The protein below binds the small molecule below.
Small molecule (SMILES): O=C(CCCC[C@@H]1SC[C@@H]2NC(=O)N[C@@H]21)NCCN(Cc1ccccn1)Cc1ccccn1

Sequence of chain 1.A:
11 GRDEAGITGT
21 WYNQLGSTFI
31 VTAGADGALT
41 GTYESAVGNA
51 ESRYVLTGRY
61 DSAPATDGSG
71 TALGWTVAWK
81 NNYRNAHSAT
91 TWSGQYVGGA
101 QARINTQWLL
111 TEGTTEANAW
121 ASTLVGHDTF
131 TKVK

Sequence of chain 3.A:
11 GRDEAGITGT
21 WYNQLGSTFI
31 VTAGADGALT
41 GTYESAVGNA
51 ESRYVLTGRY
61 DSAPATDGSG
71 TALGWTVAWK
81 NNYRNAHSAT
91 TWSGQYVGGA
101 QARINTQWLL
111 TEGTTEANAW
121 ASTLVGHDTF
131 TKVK

Binding-site contacts:
Ligand atom N2 contacts residue VAL47 of chain 1.A at 3.6 Å.
Ligand atom C7 contacts residue TRP108 of chain 1.A at 3.4 Å (hydrophobic).
Ligand atom C14 contacts residue LEU110 of chain 1.A at 3.5 Å (hydrophobic).
Ligand atom S1 contacts residue THR90 of chain 1.A at 3.4 Å (h-bond).
Ligand atom N1 contacts residue ASP128 of chain 1.A at 2.8 Å (salt-bridge).
Ligand atom O2 contacts residue TYR43 of chain 1.A at 2.8 Å (h-bond).
Ligand atom C1 contacts residue ASN49 of chain 1.A at 3.6 Å.
Ligand atom O2 contacts residue ASN23 of chain 1.A at 3.0 Å (h-bond).
Ligand atom S1 contacts residue TRP79 of chain 1.A at 3.6 Å.
Ligand atom N2 contacts residue SER45 of chain 1.A at 3.0 Å (h-bond).
Ligand atom C15 contacts residue SER122 of chain 1.A at 3.4 Å.
Ligand atom C9 contacts residue LEU25 of chain 1.A at 3.6 Å (hydrophobic).
Ligand atom O1 contacts residue ASN49 of chain 1.A at 2.8 Å (h-bond).
Ligand atom C2 contacts residue TRP79 of chain 1.A at 3.6 Å (hydrophobic).
Ligand atom C16 contacts residue ALA121 of chain 1.A at 3.7 Å (hydrophobic).
Ligand atom C14 contacts residue GLU112 of chain 1.A at 3.6 Å.
Ligand atom C11 contacts residue GLU112 of chain 1.A at 3.4 Å.
Ligand atom C15 contacts residue ALA121 of chain 1.A at 3.5 Å (hydrophobic).
Ligand atom C12 contacts residue GLU112 of chain 1.A at 3.5 Å.
Ligand atom C9 contacts residue TYR43 of chain 1.A at 3.5 Å (hydrophobic).
Ligand atom C21 contacts residue TRP120 of chain 3.A at 3.6 Å (hydrophobic).
Ligand atom N4 contacts residue GLU112 of chain 1.A at 3.6 Å.
Ligand atom C10 contacts residue TRP120 of chain 3.A at 3.7 Å (hydrophobic).
Ligand atom C9 contacts residue SER27 of chain 1.A at 3.6 Å.
Ligand atom C9 contacts residue ASP128 of chain 1.A at 3.7 Å.
Ligand atom N6 contacts residue SER88 of chain 1.A at 3.0 Å (h-bond).
Ligand atom O2 contacts residue SER27 of chain 1.A at 2.7 Å (h-bond).
Ligand atom C5 contacts residue SER45 of chain 1.A at 3.5 Å.
Ligand atom C2 contacts residue ASN49 of chain 1.A at 3.6 Å.
Ligand atom C19 contacts residue ALA121 of chain 3.A at 3.6 Å (hydrophobic).
Ligand atom C5 contacts residue VAL47 of chain 1.A at 3.7 Å (hydrophobic).
Ligand atom C13 contacts residue GLU112 of chain 1.A at 3.6 Å.
Ligand atom S1 contacts residue TRP92 of chain 1.A at 3.7 Å.
Ligand atom O1 contacts residue GLY48 of chain 1.A at 3.5 Å.
Ligand atom C14 contacts residue SER122 of chain 1.A at 3.2 Å.
Ligand atom C6 contacts residue TRP120 of chain 3.A at 3.7 Å (hydrophobic).
Ligand atom C4 contacts residue LEU110 of chain 1.A at 3.5 Å (hydrophobic).
Ligand atom C15 contacts residue LEU124 of chain 1.A at 3.7 Å (hydrophobic).
Ligand atom N1 contacts residue LEU25 of chain 1.A at 3.7 Å.
Ligand atom C13 contacts residue LEU110 of chain 1.A at 3.4 Å (hydrophobic).